Binding-site contacts:
Ligand atom C1 contacts residue ASN296 of chain 1.B at 1.4 Å.
Ligand atom C7 contacts residue THR298 of chain 1.B at 4.4 Å.
Ligand atom C8 contacts residue ARG323 of chain 1.B at 3.8 Å.
Ligand atom O5 contacts residue ASN296 of chain 1.B at 2.4 Å (h-bond).
Ligand atom O5 contacts residue HIS293 of chain 1.B at 4.3 Å.
Ligand atom C6 contacts residue ASN295 of chain 1.B at 3.9 Å.
Ligand atom C5 contacts residue HIS293 of chain 1.B at 4.0 Å.
Ligand atom C6 contacts residue HIS293 of chain 1.B at 3.7 Å.
Ligand atom C4 contacts residue ASN296 of chain 1.B at 4.2 Å.
Ligand atom C2 contacts residue THR298 of chain 1.B at 4.5 Å.
Ligand atom C1 contacts residue ASN295 of chain 1.B at 3.7 Å.
Ligand atom C8 contacts residue THR298 of chain 1.B at 4.2 Å.
Ligand atom N2 contacts residue THR298 of chain 1.B at 4.1 Å.
Ligand atom O6 contacts residue ASN295 of chain 1.B at 4.0 Å.
Ligand atom O5 contacts residue ASN295 of chain 1.B at 2.9 Å (h-bond).
Ligand atom N2 contacts residue ASN296 of chain 1.B at 2.9 Å (h-bond).
Ligand atom O5 contacts residue THR298 of chain 1.B at 4.5 Å.
Ligand atom C8 contacts residue ASN296 of chain 1.B at 4.4 Å.
Ligand atom C5 contacts residue ASN296 of chain 1.B at 3.6 Å.
Ligand atom C3 contacts residue ASN296 of chain 1.B at 3.8 Å.
Ligand atom C7 contacts residue ASN296 of chain 1.B at 3.2 Å.
Ligand atom C1 contacts residue THR298 of chain 1.B at 3.6 Å.
Ligand atom C5 contacts residue ASN295 of chain 1.B at 3.9 Å.
Ligand atom O7 contacts residue ASN296 of chain 1.B at 3.2 Å (h-bond).
Ligand atom C2 contacts residue ASN296 of chain 1.B at 2.5 Å.

A small-molecule ligand and the protein it binds are described below.
Small molecule (SMILES): CC(=O)N[C@@H]1[C@@H](O)[C@H](O)[C@@H](CO)O[C@H]1O

Sequence of chain 1.B:
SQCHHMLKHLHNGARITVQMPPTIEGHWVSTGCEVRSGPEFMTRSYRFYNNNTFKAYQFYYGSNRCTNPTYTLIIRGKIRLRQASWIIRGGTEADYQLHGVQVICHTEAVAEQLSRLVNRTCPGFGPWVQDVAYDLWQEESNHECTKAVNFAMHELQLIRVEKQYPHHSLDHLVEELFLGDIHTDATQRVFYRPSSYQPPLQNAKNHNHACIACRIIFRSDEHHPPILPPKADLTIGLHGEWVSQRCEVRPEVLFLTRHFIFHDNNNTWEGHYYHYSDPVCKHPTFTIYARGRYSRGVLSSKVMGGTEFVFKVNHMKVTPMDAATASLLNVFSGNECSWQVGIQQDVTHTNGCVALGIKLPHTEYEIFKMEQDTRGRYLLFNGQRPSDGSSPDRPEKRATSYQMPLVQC